The protein below binds the small molecule below.
Small molecule (SMILES): CC(=O)N[C@H]1[C@H]([C@H](O)[C@H](O)CO)O[C@@](O)(C(=O)O)C[C@@H]1O

Binding-site contacts:
Ligand atom O7 contacts residue TYR195 of chain 1.B at 3.2 Å (h-bond).
Ligand atom O7 contacts residue GLU191 of chain 1.B at 4.2 Å.
Ligand atom C10 contacts residue GLN164 of chain 1.B at 4.0 Å.
Ligand atom C5 contacts residue TYR195 of chain 1.B at 4.1 Å (hydrophobic).
Ligand atom C10 contacts residue GLU191 of chain 1.B at 3.6 Å.
Ligand atom C11 contacts residue GLN164 of chain 1.B at 4.0 Å.
Ligand atom C3 contacts residue ASN159 of chain 1.B at 4.0 Å.
Ligand atom C7 contacts residue TYR195 of chain 1.B at 4.4 Å (hydrophobic).
Ligand atom C6 contacts residue TYR195 of chain 1.B at 4.5 Å (hydrophobic).
Ligand atom C11 contacts residue GLY165 of chain 1.B at 3.7 Å.
Ligand atom O10 contacts residue GLU191 of chain 1.B at 2.8 Å (salt-bridge).
Ligand atom O10 contacts residue TRP166 of chain 1.B at 4.2 Å.
Ligand atom O10 contacts residue GLY190 of chain 1.B at 3.5 Å.
Ligand atom O1B contacts residue GLN164 of chain 1.B at 3.6 Å (h-bond).
Ligand atom C10 contacts residue TRP166 of chain 1.B at 3.8 Å (hydrophobic).
Ligand atom O4 contacts residue ASN159 of chain 1.B at 2.5 Å (h-bond).
Ligand atom C4 contacts residue TRP166 of chain 1.B at 4.0 Å (hydrophobic).
Ligand atom C6 contacts residue GLN164 of chain 1.B at 4.1 Å.
Ligand atom N5 contacts residue GLN164 of chain 1.B at 3.1 Å (h-bond).
Ligand atom O4 contacts residue TRP166 of chain 1.B at 3.0 Å (h-bond).
Ligand atom C11 contacts residue GLU191 of chain 1.B at 3.7 Å.
Ligand atom O10 contacts residue TYR195 of chain 1.B at 4.0 Å.
Ligand atom C1 contacts residue GLN164 of chain 1.B at 4.3 Å.
Ligand atom C7 contacts residue GLU191 of chain 1.B at 4.2 Å.
Ligand atom O4 contacts residue GLN164 of chain 1.B at 4.2 Å.
Ligand atom C4 contacts residue ASN159 of chain 1.B at 3.6 Å.
Ligand atom C11 contacts residue HIS171 of chain 1.B at 3.4 Å.
Ligand atom C5 contacts residue TRP166 of chain 1.B at 4.3 Å (hydrophobic).
Ligand atom C9 contacts residue GLU191 of chain 1.B at 4.0 Å.
Ligand atom N5 contacts residue TRP166 of chain 1.B at 3.6 Å (h-bond).
Ligand atom C4 contacts residue GLN164 of chain 1.B at 3.6 Å.
Ligand atom C5 contacts residue GLN164 of chain 1.B at 3.8 Å.
Ligand atom C10 contacts residue GLY190 of chain 1.B at 4.2 Å.
Ligand atom O6 contacts residue TYR195 of chain 1.B at 4.4 Å.
Ligand atom C11 contacts residue TRP166 of chain 1.B at 3.7 Å (hydrophobic).
Ligand atom C11 contacts residue GLY190 of chain 1.B at 4.2 Å.
Ligand atom O9 contacts residue ASN192 of chain 1.B at 4.2 Å.

Sequence of chain 1.B:
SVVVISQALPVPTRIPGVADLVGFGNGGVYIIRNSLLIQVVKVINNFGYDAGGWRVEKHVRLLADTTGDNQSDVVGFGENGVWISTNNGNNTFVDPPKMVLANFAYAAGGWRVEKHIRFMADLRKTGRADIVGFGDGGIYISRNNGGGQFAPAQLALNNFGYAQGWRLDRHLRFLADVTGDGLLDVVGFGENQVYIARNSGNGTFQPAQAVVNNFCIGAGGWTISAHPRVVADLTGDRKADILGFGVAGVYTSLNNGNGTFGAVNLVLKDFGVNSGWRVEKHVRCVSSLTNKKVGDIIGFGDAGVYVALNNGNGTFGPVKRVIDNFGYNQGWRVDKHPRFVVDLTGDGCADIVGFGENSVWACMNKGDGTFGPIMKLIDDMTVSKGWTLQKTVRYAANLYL